Sequence of chain 1.B:
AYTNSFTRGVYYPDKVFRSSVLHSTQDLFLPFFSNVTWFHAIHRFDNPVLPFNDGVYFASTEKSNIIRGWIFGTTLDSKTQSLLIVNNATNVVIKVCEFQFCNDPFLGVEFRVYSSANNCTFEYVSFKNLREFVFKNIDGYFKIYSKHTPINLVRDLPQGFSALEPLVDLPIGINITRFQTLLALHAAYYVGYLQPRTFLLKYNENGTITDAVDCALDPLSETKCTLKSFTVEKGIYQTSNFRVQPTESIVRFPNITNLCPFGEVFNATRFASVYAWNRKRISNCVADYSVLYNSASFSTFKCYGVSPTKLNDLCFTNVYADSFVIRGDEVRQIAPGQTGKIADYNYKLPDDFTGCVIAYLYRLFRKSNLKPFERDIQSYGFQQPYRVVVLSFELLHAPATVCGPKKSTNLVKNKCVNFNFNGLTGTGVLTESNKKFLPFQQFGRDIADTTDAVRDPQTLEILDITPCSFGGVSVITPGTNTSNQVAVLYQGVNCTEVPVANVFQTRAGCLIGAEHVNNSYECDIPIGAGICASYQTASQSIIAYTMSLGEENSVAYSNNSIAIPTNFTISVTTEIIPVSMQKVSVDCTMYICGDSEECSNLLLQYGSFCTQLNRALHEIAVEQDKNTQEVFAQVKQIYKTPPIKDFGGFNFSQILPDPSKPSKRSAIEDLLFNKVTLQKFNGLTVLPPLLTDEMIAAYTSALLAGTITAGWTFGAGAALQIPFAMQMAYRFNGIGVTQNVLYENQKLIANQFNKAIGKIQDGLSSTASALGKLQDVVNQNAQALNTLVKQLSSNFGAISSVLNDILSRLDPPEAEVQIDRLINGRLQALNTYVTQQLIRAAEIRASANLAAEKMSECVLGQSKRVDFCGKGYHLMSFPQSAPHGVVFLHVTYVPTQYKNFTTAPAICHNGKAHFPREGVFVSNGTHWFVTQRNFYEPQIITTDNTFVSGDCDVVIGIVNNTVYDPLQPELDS

Binding-site contacts:
Ligand atom N2 contacts residue ASN775 of chain 1.B at 2.8 Å (h-bond).
Ligand atom C4 contacts residue ASN775 of chain 1.B at 4.3 Å.
Ligand atom C3 contacts residue ASN775 of chain 1.B at 3.8 Å.
Ligand atom O7 contacts residue ASN775 of chain 1.B at 4.5 Å.
Ligand atom C8 contacts residue GLN778 of chain 1.B at 3.6 Å.
Ligand atom O7 contacts residue GLY906 of chain 1.B at 3.8 Å.
Ligand atom C7 contacts residue ASN775 of chain 1.B at 3.7 Å.
Ligand atom C7 contacts residue ASN902 of chain 1.B at 4.5 Å.
Ligand atom O5 contacts residue ASN775 of chain 1.B at 2.5 Å (h-bond).
Ligand atom C2 contacts residue SER777 of chain 1.B at 4.4 Å.
Ligand atom C1 contacts residue ASN775 of chain 1.B at 1.5 Å.
Ligand atom O5 contacts residue SER777 of chain 1.B at 4.0 Å.
Ligand atom C5 contacts residue ASN775 of chain 1.B at 3.7 Å.
Ligand atom C8 contacts residue ASN775 of chain 1.B at 4.3 Å.
Ligand atom O6 contacts residue ASN775 of chain 1.B at 4.4 Å.
Ligand atom C2 contacts residue ASN775 of chain 1.B at 2.5 Å.
Ligand atom O7 contacts residue ASN902 of chain 1.B at 3.6 Å.

This protein binds this small molecule.
Small molecule (SMILES): CC(=O)N[C@H]1[C@H](O[C@H]2[C@H](O)[C@@H](NC(C)=O)CO[C@@H]2CO)O[C@H](CO)[C@@H](O[C@@H]2O[C@H](CO)[C@@H](O)[C@H](O)[C@@H]2O)[C@@H]1O